A protein and the small-molecule ligand that binds it are described below.
Small molecule (SMILES): COc1ccnc2[nH]cc(C(=O)C(=O)N3CCN(C(=O)c4ccccc4)C[C@H]3C)c12

Sequence of chain 1.D:
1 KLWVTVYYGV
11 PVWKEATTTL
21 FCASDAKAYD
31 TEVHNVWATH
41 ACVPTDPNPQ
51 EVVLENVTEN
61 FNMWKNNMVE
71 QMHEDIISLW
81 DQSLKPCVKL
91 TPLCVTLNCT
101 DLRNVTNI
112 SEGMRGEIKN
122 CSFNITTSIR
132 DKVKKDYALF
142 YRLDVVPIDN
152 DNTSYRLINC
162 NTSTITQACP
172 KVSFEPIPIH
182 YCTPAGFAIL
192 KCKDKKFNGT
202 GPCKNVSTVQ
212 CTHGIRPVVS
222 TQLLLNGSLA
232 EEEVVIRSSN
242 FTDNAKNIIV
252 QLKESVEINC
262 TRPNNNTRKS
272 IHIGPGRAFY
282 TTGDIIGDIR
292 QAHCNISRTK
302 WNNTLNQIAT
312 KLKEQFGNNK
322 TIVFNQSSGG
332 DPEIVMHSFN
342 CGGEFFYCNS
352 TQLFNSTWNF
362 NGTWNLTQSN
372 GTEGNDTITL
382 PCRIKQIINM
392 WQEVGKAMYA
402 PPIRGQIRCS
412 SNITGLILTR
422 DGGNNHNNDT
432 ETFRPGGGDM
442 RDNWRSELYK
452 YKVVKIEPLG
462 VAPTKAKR

Binding-site contacts:
Ligand atom C22 contacts residue MET399 of chain 1.D at 3.9 Å (hydrophobic).
Ligand atom N09 contacts residue ILE77 of chain 1.D at 3.9 Å.
Ligand atom C01 contacts residue LYS397 of chain 1.D at 3.7 Å.
Ligand atom C10 contacts residue ILE77 of chain 1.D at 3.6 Å (hydrophobic).
Ligand atom C18 contacts residue MET441 of chain 1.D at 3.9 Å (hydrophobic).
Ligand atom C17 contacts residue TRP392 of chain 1.D at 3.9 Å (hydrophobic).
Ligand atom C28 contacts residue TRP392 of chain 1.D at 3.6 Å (hydrophobic).
Ligand atom C03 contacts residue MET391 of chain 1.D at 3.7 Å (hydrophobic).
Ligand atom C04 contacts residue LYS397 of chain 1.D at 3.3 Å.
Ligand atom C27 contacts residue TRP392 of chain 1.D at 3.4 Å (hydrophobic).
Ligand atom C07 contacts residue MET391 of chain 1.D at 3.3 Å (hydrophobic).
Ligand atom C26 contacts residue PHE346 of chain 1.D at 3.8 Å (hydrophobic).
Ligand atom N06 contacts residue ASP81 of chain 1.D at 3.2 Å (salt-bridge).
Ligand atom C04 contacts residue MET391 of chain 1.D at 4.0 Å (hydrophobic).
Ligand atom C05 contacts residue LYS397 of chain 1.D at 3.5 Å.
Ligand atom O13 contacts residue TRP80 of chain 1.D at 3.9 Å.
Ligand atom C30 contacts residue PHE346 of chain 1.D at 3.7 Å (hydrophobic).
Ligand atom C26 contacts residue TRP392 of chain 1.D at 3.5 Å (hydrophobic).
Ligand atom C29 contacts residue VAL220 of chain 1.D at 3.2 Å (hydrophobic).
Ligand atom O24 contacts residue PHE346 of chain 1.D at 3.6 Å.
Ligand atom C14 contacts residue MET391 of chain 1.D at 3.9 Å (hydrophobic).
Ligand atom C01 contacts residue ILE389 of chain 1.D at 3.5 Å (hydrophobic).
Ligand atom C07 contacts residue LYS397 of chain 1.D at 3.9 Å.
Ligand atom N09 contacts residue MET391 of chain 1.D at 3.3 Å (h-bond).
Ligand atom C18 contacts residue TRP392 of chain 1.D at 3.9 Å (hydrophobic).
Ligand atom C23 contacts residue PHE346 of chain 1.D at 3.9 Å (hydrophobic).
Ligand atom C12 contacts residue MET391 of chain 1.D at 3.7 Å (hydrophobic).
Ligand atom C07 contacts residue ASP81 of chain 1.D at 3.8 Å.
Ligand atom N09 contacts residue ASP81 of chain 1.D at 3.7 Å.
Ligand atom C01 contacts residue ASN390 of chain 1.D at 3.5 Å.
Ligand atom C10 contacts residue MET391 of chain 1.D at 3.2 Å (hydrophobic).
Ligand atom N06 contacts residue LYS397 of chain 1.D at 3.7 Å.
Ligand atom C11 contacts residue MET391 of chain 1.D at 3.0 Å (hydrophobic).
Ligand atom N09 contacts residue LYS397 of chain 1.D at 3.6 Å.
Ligand atom C25 contacts residue PHE346 of chain 1.D at 3.5 Å (hydrophobic).
Ligand atom O15 contacts residue MET391 of chain 1.D at 3.2 Å.
Ligand atom C08 contacts residue MET391 of chain 1.D at 3.1 Å (hydrophobic).
Ligand atom C30 contacts residue VAL220 of chain 1.D at 3.3 Å (hydrophobic).
Ligand atom C01 contacts residue MET391 of chain 1.D at 3.3 Å (hydrophobic).
Ligand atom O15 contacts residue TRP392 of chain 1.D at 3.5 Å (h-bond).